The small molecule below binds the protein below.
Small molecule (SMILES): O=C(N[C@@H](Cc1ccccc1)[P](=O)(O)C[C@H](Cc1cc(-c2ccccc2)no1)C(=O)N[C@@H](Cc1ccc(O)cc1)C(=O)O)OCc1ccccc1

Sequence of chain 1.A:
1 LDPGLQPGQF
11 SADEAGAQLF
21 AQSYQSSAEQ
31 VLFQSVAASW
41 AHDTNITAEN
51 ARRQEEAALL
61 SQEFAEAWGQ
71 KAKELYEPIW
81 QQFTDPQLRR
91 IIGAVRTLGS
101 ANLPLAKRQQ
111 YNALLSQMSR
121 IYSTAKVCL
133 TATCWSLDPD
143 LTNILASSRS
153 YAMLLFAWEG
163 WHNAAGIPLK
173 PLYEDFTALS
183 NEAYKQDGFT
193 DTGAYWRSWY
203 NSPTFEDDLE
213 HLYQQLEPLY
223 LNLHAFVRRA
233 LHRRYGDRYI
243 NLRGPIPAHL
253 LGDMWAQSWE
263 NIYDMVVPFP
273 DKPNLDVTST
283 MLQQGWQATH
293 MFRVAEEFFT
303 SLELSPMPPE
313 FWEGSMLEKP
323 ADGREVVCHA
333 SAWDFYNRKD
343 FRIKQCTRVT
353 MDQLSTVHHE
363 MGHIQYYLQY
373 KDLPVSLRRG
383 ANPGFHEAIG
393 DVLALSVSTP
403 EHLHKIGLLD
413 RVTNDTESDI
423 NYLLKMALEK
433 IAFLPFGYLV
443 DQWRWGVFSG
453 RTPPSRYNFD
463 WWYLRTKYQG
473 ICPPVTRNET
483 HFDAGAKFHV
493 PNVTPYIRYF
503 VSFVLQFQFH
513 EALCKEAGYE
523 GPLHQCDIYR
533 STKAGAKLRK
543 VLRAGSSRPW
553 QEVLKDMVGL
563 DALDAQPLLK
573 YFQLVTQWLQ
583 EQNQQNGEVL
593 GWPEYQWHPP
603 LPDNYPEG

Binding-site contacts:
Ligand atom CZ contacts residue PHE505 of chain 1.A at 3.5 Å (hydrophobic).
Ligand atom CBB contacts residue TYR369 of chain 1.A at 3.5 Å (hydrophobic).
Ligand atom OAC contacts residue TYR501 of chain 1.A at 3.4 Å (h-bond).
Ligand atom CBC contacts residue GLU362 of chain 1.A at 3.3 Å.
Ligand atom O contacts residue GLN259 of chain 1.A at 3.0 Å (h-bond).
Ligand atom O contacts residue TYR498 of chain 1.A at 2.6 Å (h-bond).
Ligand atom OAG contacts residue HIS361 of chain 1.A at 3.2 Å (h-bond).
Ligand atom OAC contacts residue HIS491 of chain 1.A at 3.0 Å (h-bond).
Ligand atom CAK contacts residue HIS388 of chain 1.A at 3.5 Å.
Ligand atom CAH contacts residue HIS388 of chain 1.A at 3.5 Å.
Ligand atom CAR contacts residue TYR369 of chain 1.A at 3.2 Å (hydrophobic).
Ligand atom OBJ contacts residue PEG1 of chain 1.L at 3.5 Å.
Ligand atom C contacts residue LYS489 of chain 1.A at 3.5 Å.
Ligand atom CAN contacts residue THR496 of chain 1.A at 3.5 Å.
Ligand atom OH contacts residue ASP393 of chain 1.A at 3.2 Å (salt-bridge).
Ligand atom OAD contacts residue TYR501 of chain 1.A at 2.5 Å (h-bond).
Ligand atom CBF contacts residue ALA332 of chain 1.A at 3.1 Å (hydrophobic).
Ligand atom CD2 contacts residue TYR501 of chain 1.A at 3.5 Å (hydrophobic).
Ligand atom PBY contacts residue ZN1 of chain 1.J at 2.8 Å.
Ligand atom OAB contacts residue ALA334 of chain 1.A at 2.8 Å (h-bond).
Ligand atom O contacts residue LYS489 of chain 1.A at 2.6 Å (salt-bridge).
Ligand atom C contacts residue GLN259 of chain 1.A at 3.5 Å.
Ligand atom OAG contacts residue HIS365 of chain 1.A at 2.9 Å (h-bond).
Ligand atom CBB contacts residue HIS365 of chain 1.A at 3.4 Å.
Ligand atom CB contacts residue TYR498 of chain 1.A at 3.5 Å (hydrophobic).
Ligand atom CBT contacts residue THR358 of chain 1.A at 3.3 Å.
Ligand atom OAB contacts residue SER333 of chain 1.A at 3.4 Å.
Ligand atom NBG contacts residue THR358 of chain 1.A at 3.5 Å (h-bond).
Ligand atom CAQ contacts residue GLU389 of chain 1.A at 3.3 Å.
Ligand atom CBN contacts residue HIS331 of chain 1.A at 3.5 Å.
Ligand atom OBK contacts residue HIS361 of chain 1.A at 3.0 Å.
Ligand atom OAD contacts residue ZN1 of chain 1.J at 2.2 Å.
Ligand atom CBF contacts residue GLU362 of chain 1.A at 3.2 Å.
Ligand atom CBC contacts residue HIS361 of chain 1.A at 3.3 Å.
Ligand atom OAC contacts residue HIS331 of chain 1.A at 2.6 Å (h-bond).
Ligand atom OAG contacts residue GLU362 of chain 1.A at 2.7 Å (salt-bridge).
Ligand atom OAG contacts residue ZN1 of chain 1.J at 2.3 Å.
Ligand atom CBX contacts residue ALA332 of chain 1.A at 3.3 Å (hydrophobic).
Ligand atom CBU contacts residue THR358 of chain 1.A at 3.3 Å.
Ligand atom OAD contacts residue GLU389 of chain 1.A at 3.1 Å (salt-bridge).